Sequence of chain 37.B:
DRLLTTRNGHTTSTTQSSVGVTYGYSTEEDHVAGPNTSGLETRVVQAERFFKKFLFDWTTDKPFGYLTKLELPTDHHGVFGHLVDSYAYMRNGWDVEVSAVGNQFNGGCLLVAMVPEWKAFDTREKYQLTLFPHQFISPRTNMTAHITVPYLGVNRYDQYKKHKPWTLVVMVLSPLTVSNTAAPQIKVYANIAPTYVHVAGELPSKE

Sequence of chain 36.C:
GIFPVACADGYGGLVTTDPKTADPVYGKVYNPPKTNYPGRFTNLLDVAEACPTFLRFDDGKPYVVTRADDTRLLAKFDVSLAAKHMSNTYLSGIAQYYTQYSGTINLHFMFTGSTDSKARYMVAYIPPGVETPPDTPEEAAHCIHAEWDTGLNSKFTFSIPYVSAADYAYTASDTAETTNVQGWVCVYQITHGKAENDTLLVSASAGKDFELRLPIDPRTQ

Binding-site contacts:
Ligand atom C3 contacts residue LYS193 of chain 37.A at 3.6 Å.
Ligand atom O1 contacts residue ASP133 of chain 37.B at 4.1 Å.
Ligand atom N2 contacts residue ARG56 of chain 36.C at 3.9 Å.
Ligand atom C2 contacts residue LYS193 of chain 37.A at 3.6 Å.
Ligand atom C1 contacts residue ASP133 of chain 37.B at 4.0 Å.
Ligand atom O3S contacts residue THR134 of chain 37.B at 3.3 Å (h-bond).
Ligand atom O3 contacts residue ARG56 of chain 36.C at 3.9 Å.
Ligand atom O5S contacts residue ARG56 of chain 36.C at 3.6 Å (salt-bridge).
Ligand atom O6S contacts residue ASN88 of chain 36.C at 3.9 Å.
Ligand atom O3S contacts residue LYS193 of chain 37.A at 3.1 Å (salt-bridge).
Ligand atom O1S contacts residue ASP58 of chain 36.C at 4.1 Å.
Ligand atom C3 contacts residue ARG56 of chain 36.C at 3.9 Å.
Ligand atom C6 contacts residue ARG135 of chain 37.B at 3.8 Å.
Ligand atom O5 contacts residue LYS193 of chain 37.A at 3.6 Å.
Ligand atom O6S contacts residue ARG135 of chain 37.B at 3.7 Å.
Ligand atom S2 contacts residue ASN88 of chain 36.C at 4.0 Å.
Ligand atom O4 contacts residue THR195 of chain 37.A at 3.7 Å.
Ligand atom O5 contacts residue ARG135 of chain 37.B at 3.2 Å.
Ligand atom O2S contacts residue ASP59 of chain 36.C at 3.2 Å.
Ligand atom O6S contacts residue ARG56 of chain 36.C at 3.7 Å.
Ligand atom S2 contacts residue ARG56 of chain 36.C at 3.4 Å (salt-bridge).
Ligand atom O3 contacts residue LYS193 of chain 37.A at 2.8 Å (salt-bridge).
Ligand atom O3 contacts residue ASP59 of chain 36.C at 4.0 Å.
Ligand atom C5 contacts residue THR134 of chain 37.B at 3.9 Å.
Ligand atom O1S contacts residue ASP59 of chain 36.C at 3.0 Å.
Ligand atom S1 contacts residue ASP59 of chain 36.C at 3.7 Å.
Ligand atom O4S contacts residue ARG56 of chain 36.C at 2.5 Å (salt-bridge).
Ligand atom S2 contacts residue ARG135 of chain 37.B at 4.0 Å.
Ligand atom O5S contacts residue ARG135 of chain 37.B at 3.6 Å.
Ligand atom O2S contacts residue ASP58 of chain 36.C at 2.3 Å (salt-bridge).
Ligand atom O5S contacts residue ASN88 of chain 36.C at 3.0 Å (h-bond).
Ligand atom C4 contacts residue LYS193 of chain 37.A at 3.4 Å.
Ligand atom O6 contacts residue ARG135 of chain 37.B at 3.6 Å.
Ligand atom O6 contacts residue LYS193 of chain 37.A at 3.5 Å.
Ligand atom O2S contacts residue ARG56 of chain 36.C at 4.1 Å.
Ligand atom C6 contacts residue THR134 of chain 37.B at 3.5 Å.
Ligand atom O6S contacts residue LYS193 of chain 37.A at 3.4 Å.
Ligand atom C5 contacts residue ARG135 of chain 37.B at 4.1 Å.
Ligand atom S1 contacts residue ASP58 of chain 36.C at 3.7 Å.
Ligand atom O6B contacts residue LYS193 of chain 37.A at 4.1 Å.

This small molecule binds to this protein.
Small molecule (SMILES): O=C(O)[C@@H]1O[C@@H](O[C@H]2[C@H](O)[C@@H](NS(=O)(=O)O)[C@@H](O)O[C@@H]2COS(=O)(=O)O)[C@H](OS(=O)(=O)O)[C@@H](O)[C@@H]1O[C@H]1O[C@H](COS(=O)(=O)O)[C@@H](O)[C@H](O)[C@H]1NS(=O)(=O)O

Sequence of chain 37.A:
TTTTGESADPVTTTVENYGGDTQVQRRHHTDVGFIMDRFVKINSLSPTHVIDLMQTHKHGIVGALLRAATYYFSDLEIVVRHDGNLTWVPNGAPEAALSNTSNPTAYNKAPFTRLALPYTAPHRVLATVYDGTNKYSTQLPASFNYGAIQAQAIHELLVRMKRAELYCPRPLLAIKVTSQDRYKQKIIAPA